This protein binds this small molecule.
Small molecule (SMILES): CC(=O)N[C@@H]1[C@@H](O)[C@H](O)[C@@H](CO)O[C@H]1O

Sequence of chain 2.B:
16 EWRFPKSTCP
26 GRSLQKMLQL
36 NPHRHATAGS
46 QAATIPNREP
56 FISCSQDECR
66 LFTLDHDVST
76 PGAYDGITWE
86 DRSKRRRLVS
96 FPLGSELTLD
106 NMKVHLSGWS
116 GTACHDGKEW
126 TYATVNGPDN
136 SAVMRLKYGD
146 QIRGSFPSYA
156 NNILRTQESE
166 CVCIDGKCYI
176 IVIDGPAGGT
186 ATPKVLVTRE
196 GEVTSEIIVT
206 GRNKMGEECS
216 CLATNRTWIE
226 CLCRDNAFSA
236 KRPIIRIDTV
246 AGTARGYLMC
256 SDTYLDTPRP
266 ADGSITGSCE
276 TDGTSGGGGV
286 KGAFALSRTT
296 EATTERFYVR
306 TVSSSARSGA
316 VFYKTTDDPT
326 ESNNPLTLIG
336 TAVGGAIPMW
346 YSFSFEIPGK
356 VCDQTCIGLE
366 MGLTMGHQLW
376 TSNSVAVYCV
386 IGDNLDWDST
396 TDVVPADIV

Binding-site contacts:
Ligand atom N2 contacts residue ASN220 of chain 2.B at 2.9 Å (h-bond).
Ligand atom C7 contacts residue THR295 of chain 2.B at 4.0 Å.
Ligand atom C1 contacts residue ASN220 of chain 2.B at 1.4 Å.
Ligand atom C4 contacts residue TRP223 of chain 2.B at 3.9 Å (hydrophobic).
Ligand atom C1 contacts residue GLU296 of chain 2.B at 3.6 Å.
Ligand atom C2 contacts residue ASN220 of chain 2.B at 2.5 Å.
Ligand atom C3 contacts residue TRP223 of chain 2.B at 3.9 Å (hydrophobic).
Ligand atom O5 contacts residue TRP223 of chain 2.B at 4.0 Å.
Ligand atom C7 contacts residue ASN220 of chain 2.B at 3.6 Å.
Ligand atom C6 contacts residue TRP223 of chain 2.B at 3.8 Å (hydrophobic).
Ligand atom C4 contacts residue ASN220 of chain 2.B at 4.2 Å.
Ligand atom O7 contacts residue ASN220 of chain 2.B at 3.8 Å.
Ligand atom O7 contacts residue GLU296 of chain 2.B at 3.6 Å.
Ligand atom C2 contacts residue THR222 of chain 2.B at 4.2 Å.
Ligand atom C8 contacts residue THR295 of chain 2.B at 4.1 Å.
Ligand atom O4 contacts residue TRP223 of chain 2.B at 3.8 Å.
Ligand atom C3 contacts residue THR222 of chain 2.B at 4.5 Å.
Ligand atom O5 contacts residue GLU296 of chain 2.B at 3.9 Å.
Ligand atom O7 contacts residue THR295 of chain 2.B at 4.0 Å.
Ligand atom O5 contacts residue ASN220 of chain 2.B at 2.4 Å (h-bond).
Ligand atom C2 contacts residue TRP223 of chain 2.B at 4.4 Å (hydrophobic).
Ligand atom C2 contacts residue GLU296 of chain 2.B at 3.8 Å.
Ligand atom C5 contacts residue TRP223 of chain 2.B at 3.4 Å (hydrophobic).
Ligand atom C7 contacts residue THR222 of chain 2.B at 4.2 Å.
Ligand atom C1 contacts residue THR222 of chain 2.B at 4.3 Å.
Ligand atom C8 contacts residue ARG221 of chain 2.B at 3.8 Å.
Ligand atom C8 contacts residue THR222 of chain 2.B at 4.0 Å.
Ligand atom C7 contacts residue GLU296 of chain 2.B at 4.4 Å.
Ligand atom C1 contacts residue TRP223 of chain 2.B at 3.7 Å (hydrophobic).
Ligand atom C5 contacts residue ASN220 of chain 2.B at 3.7 Å.
Ligand atom N2 contacts residue THR222 of chain 2.B at 3.4 Å (h-bond).
Ligand atom C3 contacts residue ASN220 of chain 2.B at 3.8 Å.
Ligand atom N2 contacts residue GLU296 of chain 2.B at 4.5 Å.